Sequence of chain 1.B:
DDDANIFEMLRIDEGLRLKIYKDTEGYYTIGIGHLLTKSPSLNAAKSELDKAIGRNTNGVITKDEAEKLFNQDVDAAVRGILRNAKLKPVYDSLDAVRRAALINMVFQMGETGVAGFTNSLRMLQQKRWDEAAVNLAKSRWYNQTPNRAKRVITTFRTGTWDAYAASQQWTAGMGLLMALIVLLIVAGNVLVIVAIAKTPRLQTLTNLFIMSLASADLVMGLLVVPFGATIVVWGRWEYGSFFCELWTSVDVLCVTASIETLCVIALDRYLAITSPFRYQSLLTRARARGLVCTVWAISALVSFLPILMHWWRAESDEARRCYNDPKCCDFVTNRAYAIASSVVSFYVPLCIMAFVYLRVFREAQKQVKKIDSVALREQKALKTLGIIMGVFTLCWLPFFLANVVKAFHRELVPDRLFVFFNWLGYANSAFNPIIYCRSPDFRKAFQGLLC

A protein and the small-molecule ligand that binds it are described below.
Small molecule (SMILES): OC[C@H]1O[C@H](O[C@H]2[C@H](O)[C@@H](O)[C@@H](O)O[C@@H]2CO)[C@H](O)[C@@H](O)[C@@H]1O

Binding-site contacts:
Ligand atom O3 contacts residue GLY37 of chain 1.B at 3.3 Å (h-bond).
Ligand atom C1 contacts residue LEU39 of chain 1.B at 4.4 Å (hydrophobic).
Ligand atom C2 contacts residue LEU39 of chain 1.B at 4.2 Å (hydrophobic).
Ligand atom O6 contacts residue ALA81 of chain 1.B at 3.5 Å (h-bond).
Ligand atom C2 contacts residue VAL110 of chain 1.B at 4.4 Å (hydrophobic).
Ligand atom C6 contacts residue ALA80 of chain 1.B at 3.9 Å (hydrophobic).
Ligand atom O6 contacts residue ALA80 of chain 1.B at 3.7 Å.
Ligand atom C2 contacts residue GLY37 of chain 1.B at 4.2 Å.
Ligand atom C3 contacts residue PHE111 of chain 1.B at 4.4 Å (hydrophobic).
Ligand atom O2 contacts residue LEU39 of chain 1.B at 4.0 Å.
Ligand atom C6 contacts residue GLN112 of chain 1.B at 4.5 Å.
Ligand atom C3 contacts residue GLY37 of chain 1.B at 4.4 Å.
Ligand atom C3 contacts residue VAL110 of chain 1.B at 4.1 Å (hydrophobic).
Ligand atom O6 contacts residue PHE111 of chain 1.B at 4.0 Å.
Ligand atom O3 contacts residue PHE111 of chain 1.B at 3.5 Å (h-bond).
Ligand atom C6 contacts residue ASP77 of chain 1.B at 4.3 Å.
Ligand atom C2 contacts residue GLY114 of chain 1.B at 3.9 Å.
Ligand atom C4 contacts residue PHE111 of chain 1.B at 4.2 Å (hydrophobic).
Ligand atom O6 contacts residue ASP77 of chain 1.B at 3.2 Å (salt-bridge).
Ligand atom O2 contacts residue GLU115 of chain 1.B at 3.2 Å (salt-bridge).
Ligand atom O6 contacts residue GLN112 of chain 1.B at 3.7 Å.
Ligand atom C2 contacts residue GLU115 of chain 1.B at 4.4 Å.
Ligand atom O2 contacts residue GLY114 of chain 1.B at 4.1 Å.
Ligand atom O3 contacts residue ASP77 of chain 1.B at 4.4 Å.
Ligand atom C6 contacts residue PHE111 of chain 1.B at 4.0 Å (hydrophobic).
Ligand atom C6 contacts residue MET113 of chain 1.B at 4.5 Å (hydrophobic).
Ligand atom O4 contacts residue ASP77 of chain 1.B at 3.8 Å.
Ligand atom C6 contacts residue GLY114 of chain 1.B at 4.1 Å.
Ligand atom O3 contacts residue VAL110 of chain 1.B at 2.8 Å (h-bond).
Ligand atom C4 contacts residue ASP77 of chain 1.B at 4.2 Å.
Ligand atom O4 contacts residue PHE111 of chain 1.B at 2.9 Å.
Ligand atom O3 contacts residue GLY114 of chain 1.B at 4.1 Å.
Ligand atom O2 contacts residue GLY37 of chain 1.B at 4.0 Å.